The protein below binds the small molecule below.
Small molecule (SMILES): O=c1[nH]cnc2c1ncn2[C@@H]1O[C@H](COP(=O)(O)O)[C@@H](O)[C@H]1O

Sequence of chain 1.G:
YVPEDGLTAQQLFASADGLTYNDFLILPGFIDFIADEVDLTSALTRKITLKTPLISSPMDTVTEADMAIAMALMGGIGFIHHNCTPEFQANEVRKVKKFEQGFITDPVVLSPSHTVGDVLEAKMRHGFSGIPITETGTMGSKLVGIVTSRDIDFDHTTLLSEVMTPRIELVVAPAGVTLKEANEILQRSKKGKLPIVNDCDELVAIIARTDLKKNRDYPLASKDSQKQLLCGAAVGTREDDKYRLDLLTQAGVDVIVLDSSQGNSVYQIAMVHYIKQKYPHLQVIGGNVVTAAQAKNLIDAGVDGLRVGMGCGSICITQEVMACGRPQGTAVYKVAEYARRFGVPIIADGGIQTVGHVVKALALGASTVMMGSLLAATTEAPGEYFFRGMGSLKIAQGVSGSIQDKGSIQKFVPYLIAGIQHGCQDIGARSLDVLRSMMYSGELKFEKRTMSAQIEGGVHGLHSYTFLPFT

Binding-site contacts:
Ligand atom C5 contacts residue MET416 of chain 1.G at 3.9 Å (hydrophobic).
Ligand atom O3P contacts residue GLY368 of chain 1.G at 3.6 Å (h-bond).
Ligand atom O5' contacts residue SER331 of chain 1.G at 3.4 Å (h-bond).
Ligand atom C2 contacts residue GLN443 of chain 1.G at 3.3 Å.
Ligand atom O2P contacts residue GLY389 of chain 1.G at 3.2 Å (h-bond).
Ligand atom O2P contacts residue GLY367 of chain 1.G at 3.5 Å.
Ligand atom N3 contacts residue CYS333 of chain 1.G at 3.6 Å (h-bond).
Ligand atom O3P contacts residue GLY330 of chain 1.G at 3.9 Å.
Ligand atom C6 contacts residue GLY417 of chain 1.G at 3.5 Å.
Ligand atom C8 contacts residue MET72 of chain 1.G at 3.4 Å (hydrophobic).
Ligand atom O2' contacts residue ARG324 of chain 1.G at 2.9 Å (salt-bridge).
Ligand atom C4 contacts residue NAD1 of chain 1.NA at 3.7 Å.
Ligand atom O1P contacts residue GLY389 of chain 1.G at 3.1 Å.
Ligand atom C6 contacts residue NAD1 of chain 1.NA at 3.9 Å.
Ligand atom O5' contacts residue GLY367 of chain 1.G at 3.9 Å.
Ligand atom P contacts residue SER331 of chain 1.G at 3.6 Å.
Ligand atom N1 contacts residue GLN443 of chain 1.G at 2.8 Å (h-bond).
Ligand atom P contacts residue GLY389 of chain 1.G at 3.8 Å.
Ligand atom O1P contacts residue SER390 of chain 1.G at 2.4 Å (h-bond).
Ligand atom N7 contacts residue MET72 of chain 1.G at 3.9 Å.
Ligand atom C6 contacts residue GLN443 of chain 1.G at 3.9 Å.
Ligand atom P contacts residue SER390 of chain 1.G at 3.7 Å.
Ligand atom N1 contacts residue NAD1 of chain 1.NA at 3.7 Å.
Ligand atom C2 contacts residue NAD1 of chain 1.NA at 3.4 Å.
Ligand atom C2 contacts residue THR335 of chain 1.G at 3.9 Å.
Ligand atom O2P contacts residue GLY368 of chain 1.G at 3.9 Å.
Ligand atom O5' contacts residue GLY330 of chain 1.G at 3.5 Å.
Ligand atom N7 contacts residue MET416 of chain 1.G at 3.4 Å (h-bond).
Ligand atom O3' contacts residue ASP366 of chain 1.G at 2.8 Å (salt-bridge).
Ligand atom C5 contacts residue NAD1 of chain 1.NA at 3.8 Å.
Ligand atom O6 contacts residue GLY415 of chain 1.G at 3.1 Å.
Ligand atom O6 contacts residue MET416 of chain 1.G at 2.9 Å (h-bond).
Ligand atom O2' contacts residue ASP366 of chain 1.G at 3.7 Å.
Ligand atom O6 contacts residue GLY417 of chain 1.G at 2.4 Å (h-bond).
Ligand atom O3P contacts residue SER331 of chain 1.G at 2.8 Å (h-bond).
Ligand atom C6 contacts residue MET416 of chain 1.G at 3.7 Å (hydrophobic).
Ligand atom O3' contacts residue GLY367 of chain 1.G at 3.5 Å (h-bond).
Ligand atom O1P contacts residue SER331 of chain 1.G at 3.7 Å.
Ligand atom N3 contacts residue NAD1 of chain 1.NA at 3.1 Å.
Ligand atom C2 contacts residue CYS333 of chain 1.G at 3.3 Å (hydrophobic).